The protein below binds the small molecule below.
Small molecule (SMILES): Cc1cc(N)nc(CCc2cccc([C@@H](CN)Cc3cc(C)cc(N)n3)n2)c1

Binding-site contacts:
Ligand atom C26 contacts residue PRO269 of chain 1.B at 3.7 Å (hydrophobic).
Ligand atom C14 contacts residue HEM1 of chain 1.H at 3.0 Å.
Ligand atom N11 contacts residue HEM1 of chain 1.H at 3.3 Å (h-bond).
Ligand atom N19 contacts residue GLU296 of chain 1.B at 2.5 Å (salt-bridge).
Ligand atom C14 contacts residue VAL271 of chain 1.B at 3.4 Å (hydrophobic).
Ligand atom C23 contacts residue HEM1 of chain 1.H at 3.6 Å.
Ligand atom C22 contacts residue GLU296 of chain 1.B at 3.5 Å.
Ligand atom N01 contacts residue HEM1 of chain 1.H at 2.6 Å (h-bond).
Ligand atom C26 contacts residue GLU296 of chain 1.B at 3.5 Å.
Ligand atom N22 contacts residue HEM1 of chain 1.H at 3.3 Å.
Ligand atom N22 contacts residue TRP291 of chain 1.B at 2.8 Å (h-bond).
Ligand atom C24 contacts residue PRO269 of chain 1.B at 3.8 Å (hydrophobic).
Ligand atom N21 contacts residue PRO269 of chain 1.B at 3.7 Å.
Ligand atom C27 contacts residue PHE288 of chain 1.B at 3.7 Å (hydrophobic).
Ligand atom C02 contacts residue HEM1 of chain 1.H at 3.2 Å.
Ligand atom C25 contacts residue VAL271 of chain 1.B at 3.8 Å (hydrophobic).
Ligand atom C18 contacts residue HEM1 of chain 1.H at 3.2 Å.
Ligand atom C22 contacts residue PRO269 of chain 1.B at 3.8 Å (hydrophobic).
Ligand atom C20 contacts residue GLU296 of chain 1.B at 3.4 Å.
Ligand atom C27 contacts residue GLY290 of chain 1.B at 3.6 Å.
Ligand atom C13 contacts residue HEM1 of chain 1.H at 3.0 Å.
Ligand atom N22 contacts residue GLU296 of chain 1.B at 2.7 Å (salt-bridge).
Ligand atom C22 contacts residue HEM1 of chain 1.H at 3.8 Å.
Ligand atom C22 contacts residue TRP291 of chain 1.B at 3.7 Å (hydrophobic).
Ligand atom N02 contacts residue HEM1 of chain 1.H at 3.0 Å (h-bond).
Ligand atom C12 contacts residue HEM1 of chain 1.H at 3.5 Å.
Ligand atom C17 contacts residue HEM1 of chain 1.H at 3.4 Å.
Ligand atom C16 contacts residue HEM1 of chain 1.H at 3.3 Å.
Ligand atom C09 contacts residue HEM1 of chain 1.H at 3.6 Å.
Ligand atom C06 contacts residue HEM1 of chain 1.H at 3.6 Å.
Ligand atom C27 contacts residue PRO269 of chain 1.B at 3.6 Å (hydrophobic).
Ligand atom C18 contacts residue GLU296 of chain 1.B at 3.3 Å.
Ligand atom C23 contacts residue PRO269 of chain 1.B at 3.8 Å (hydrophobic).
Ligand atom N21 contacts residue GLU296 of chain 1.B at 2.7 Å (salt-bridge).
Ligand atom C27 contacts residue HEM1 of chain 1.H at 3.8 Å.
Ligand atom C13 contacts residue VAL271 of chain 1.B at 3.5 Å (hydrophobic).
Ligand atom C17 contacts residue GLU296 of chain 1.B at 3.3 Å.
Ligand atom C07 contacts residue TRP10 of chain 1.A at 3.7 Å (hydrophobic).
Ligand atom C15 contacts residue VAL271 of chain 1.B at 3.5 Å (hydrophobic).
Ligand atom C16 contacts residue VAL271 of chain 1.B at 3.8 Å (hydrophobic).

Sequence of chain 1.B:
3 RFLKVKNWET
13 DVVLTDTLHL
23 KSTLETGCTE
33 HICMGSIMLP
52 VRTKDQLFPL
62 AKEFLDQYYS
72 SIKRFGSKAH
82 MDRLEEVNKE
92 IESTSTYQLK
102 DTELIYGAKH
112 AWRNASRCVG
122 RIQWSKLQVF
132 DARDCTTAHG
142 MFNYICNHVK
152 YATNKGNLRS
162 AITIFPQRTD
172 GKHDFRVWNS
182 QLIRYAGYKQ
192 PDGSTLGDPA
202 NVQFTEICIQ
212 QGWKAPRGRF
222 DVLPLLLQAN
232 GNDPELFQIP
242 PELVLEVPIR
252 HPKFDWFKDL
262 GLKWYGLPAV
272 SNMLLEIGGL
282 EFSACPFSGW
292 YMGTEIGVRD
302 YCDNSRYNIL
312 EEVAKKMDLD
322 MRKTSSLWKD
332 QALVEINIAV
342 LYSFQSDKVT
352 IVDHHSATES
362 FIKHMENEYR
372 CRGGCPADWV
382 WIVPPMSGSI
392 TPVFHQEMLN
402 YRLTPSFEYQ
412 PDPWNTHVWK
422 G

Sequence of chain 1.A:
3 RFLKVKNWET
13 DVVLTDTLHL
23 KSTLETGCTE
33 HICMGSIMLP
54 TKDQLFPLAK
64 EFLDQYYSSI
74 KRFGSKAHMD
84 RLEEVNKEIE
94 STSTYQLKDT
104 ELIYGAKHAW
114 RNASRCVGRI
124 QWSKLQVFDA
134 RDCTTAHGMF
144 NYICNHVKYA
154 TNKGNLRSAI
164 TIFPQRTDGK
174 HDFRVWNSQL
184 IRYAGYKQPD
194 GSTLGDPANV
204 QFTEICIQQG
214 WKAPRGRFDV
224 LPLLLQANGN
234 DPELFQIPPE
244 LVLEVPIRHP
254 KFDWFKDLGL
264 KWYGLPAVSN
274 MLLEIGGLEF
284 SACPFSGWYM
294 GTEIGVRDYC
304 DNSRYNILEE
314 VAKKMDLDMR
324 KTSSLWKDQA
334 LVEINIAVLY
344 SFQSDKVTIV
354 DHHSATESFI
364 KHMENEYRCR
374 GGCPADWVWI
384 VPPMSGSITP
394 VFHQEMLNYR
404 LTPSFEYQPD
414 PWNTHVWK